This protein binds this small molecule.
Small molecule (SMILES): CC(=O)N[C@H]1[C@H](O[C@H]2[C@H](O)[C@@H](NC(C)=O)CO[C@@H]2CO)O[C@H](CO)[C@@H](O)[C@@H]1O

Binding-site contacts:
Ligand atom C6 contacts residue ALA703 of chain 1.C at 4.3 Å (hydrophobic).
Ligand atom C8 contacts residue ASN1071 of chain 1.C at 3.4 Å.
Ligand atom O5 contacts residue ASN1071 of chain 1.C at 2.3 Å (h-bond).
Ligand atom C7 contacts residue ALA703 of chain 1.C at 3.7 Å (hydrophobic).
Ligand atom C2 contacts residue ASN1071 of chain 1.C at 2.5 Å.
Ligand atom N2 contacts residue ASN1071 of chain 1.C at 2.3 Å (h-bond).
Ligand atom C3 contacts residue ALA703 of chain 1.C at 4.2 Å (hydrophobic).
Ligand atom C1 contacts residue ASN1071 of chain 1.C at 1.4 Å.
Ligand atom C1 contacts residue GLN892 of chain 1.A at 4.1 Å.
Ligand atom C7 contacts residue ASN1071 of chain 1.C at 3.0 Å.
Ligand atom N2 contacts residue ALA703 of chain 1.C at 4.1 Å.
Ligand atom C4 contacts residue ALA703 of chain 1.C at 4.0 Å (hydrophobic).
Ligand atom C8 contacts residue ALA703 of chain 1.C at 3.9 Å (hydrophobic).
Ligand atom O7 contacts residue ALA703 of chain 1.C at 3.9 Å.
Ligand atom C5 contacts residue ALA703 of chain 1.C at 3.6 Å (hydrophobic).
Ligand atom C4 contacts residue ASN1071 of chain 1.C at 4.2 Å.
Ligand atom O7 contacts residue SER701 of chain 1.C at 3.3 Å (h-bond).
Ligand atom C7 contacts residue SER701 of chain 1.C at 4.3 Å.
Ligand atom C3 contacts residue ASN1071 of chain 1.C at 3.9 Å.
Ligand atom O7 contacts residue ASN1071 of chain 1.C at 3.9 Å.
Ligand atom O4 contacts residue ALA703 of chain 1.C at 3.4 Å.
Ligand atom C5 contacts residue ASN1071 of chain 1.C at 3.6 Å.

Sequence of chain 1.A:
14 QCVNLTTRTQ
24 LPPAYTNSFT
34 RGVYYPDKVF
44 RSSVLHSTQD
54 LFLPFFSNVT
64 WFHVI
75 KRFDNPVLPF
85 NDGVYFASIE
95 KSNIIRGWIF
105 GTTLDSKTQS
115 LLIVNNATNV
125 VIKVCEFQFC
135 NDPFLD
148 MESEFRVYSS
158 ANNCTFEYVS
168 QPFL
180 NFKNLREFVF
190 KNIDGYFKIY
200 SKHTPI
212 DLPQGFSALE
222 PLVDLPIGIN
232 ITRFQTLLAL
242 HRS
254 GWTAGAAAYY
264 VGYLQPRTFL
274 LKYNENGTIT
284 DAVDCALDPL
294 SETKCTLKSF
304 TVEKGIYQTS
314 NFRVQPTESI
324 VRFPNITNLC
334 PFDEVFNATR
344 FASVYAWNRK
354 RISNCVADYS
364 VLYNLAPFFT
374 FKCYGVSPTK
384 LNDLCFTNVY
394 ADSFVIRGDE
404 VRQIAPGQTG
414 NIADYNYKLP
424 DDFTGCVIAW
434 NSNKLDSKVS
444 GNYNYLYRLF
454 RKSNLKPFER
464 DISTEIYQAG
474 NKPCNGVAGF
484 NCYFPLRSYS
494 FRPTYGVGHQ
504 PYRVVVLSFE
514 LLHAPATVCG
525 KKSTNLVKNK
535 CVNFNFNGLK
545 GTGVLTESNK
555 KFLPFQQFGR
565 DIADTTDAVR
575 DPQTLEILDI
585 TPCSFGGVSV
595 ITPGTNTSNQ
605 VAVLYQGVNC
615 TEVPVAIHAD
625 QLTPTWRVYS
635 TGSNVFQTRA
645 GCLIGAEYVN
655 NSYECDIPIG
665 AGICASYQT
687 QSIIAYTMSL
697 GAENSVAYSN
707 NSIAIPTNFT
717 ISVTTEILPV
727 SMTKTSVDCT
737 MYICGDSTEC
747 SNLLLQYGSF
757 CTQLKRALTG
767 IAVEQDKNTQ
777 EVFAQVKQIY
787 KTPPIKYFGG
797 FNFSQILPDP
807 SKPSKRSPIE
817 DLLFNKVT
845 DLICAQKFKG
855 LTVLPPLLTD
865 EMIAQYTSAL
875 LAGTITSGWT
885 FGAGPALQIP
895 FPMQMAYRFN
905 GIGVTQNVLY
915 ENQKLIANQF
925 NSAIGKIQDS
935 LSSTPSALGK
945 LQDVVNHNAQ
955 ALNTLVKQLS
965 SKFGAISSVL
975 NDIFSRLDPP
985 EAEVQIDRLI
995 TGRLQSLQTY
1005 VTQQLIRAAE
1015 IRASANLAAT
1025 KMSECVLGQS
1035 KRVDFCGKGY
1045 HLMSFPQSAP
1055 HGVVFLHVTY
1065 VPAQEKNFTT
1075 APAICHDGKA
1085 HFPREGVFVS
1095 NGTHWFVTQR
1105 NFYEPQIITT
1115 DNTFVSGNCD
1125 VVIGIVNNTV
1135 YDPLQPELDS

Sequence of chain 1.C:
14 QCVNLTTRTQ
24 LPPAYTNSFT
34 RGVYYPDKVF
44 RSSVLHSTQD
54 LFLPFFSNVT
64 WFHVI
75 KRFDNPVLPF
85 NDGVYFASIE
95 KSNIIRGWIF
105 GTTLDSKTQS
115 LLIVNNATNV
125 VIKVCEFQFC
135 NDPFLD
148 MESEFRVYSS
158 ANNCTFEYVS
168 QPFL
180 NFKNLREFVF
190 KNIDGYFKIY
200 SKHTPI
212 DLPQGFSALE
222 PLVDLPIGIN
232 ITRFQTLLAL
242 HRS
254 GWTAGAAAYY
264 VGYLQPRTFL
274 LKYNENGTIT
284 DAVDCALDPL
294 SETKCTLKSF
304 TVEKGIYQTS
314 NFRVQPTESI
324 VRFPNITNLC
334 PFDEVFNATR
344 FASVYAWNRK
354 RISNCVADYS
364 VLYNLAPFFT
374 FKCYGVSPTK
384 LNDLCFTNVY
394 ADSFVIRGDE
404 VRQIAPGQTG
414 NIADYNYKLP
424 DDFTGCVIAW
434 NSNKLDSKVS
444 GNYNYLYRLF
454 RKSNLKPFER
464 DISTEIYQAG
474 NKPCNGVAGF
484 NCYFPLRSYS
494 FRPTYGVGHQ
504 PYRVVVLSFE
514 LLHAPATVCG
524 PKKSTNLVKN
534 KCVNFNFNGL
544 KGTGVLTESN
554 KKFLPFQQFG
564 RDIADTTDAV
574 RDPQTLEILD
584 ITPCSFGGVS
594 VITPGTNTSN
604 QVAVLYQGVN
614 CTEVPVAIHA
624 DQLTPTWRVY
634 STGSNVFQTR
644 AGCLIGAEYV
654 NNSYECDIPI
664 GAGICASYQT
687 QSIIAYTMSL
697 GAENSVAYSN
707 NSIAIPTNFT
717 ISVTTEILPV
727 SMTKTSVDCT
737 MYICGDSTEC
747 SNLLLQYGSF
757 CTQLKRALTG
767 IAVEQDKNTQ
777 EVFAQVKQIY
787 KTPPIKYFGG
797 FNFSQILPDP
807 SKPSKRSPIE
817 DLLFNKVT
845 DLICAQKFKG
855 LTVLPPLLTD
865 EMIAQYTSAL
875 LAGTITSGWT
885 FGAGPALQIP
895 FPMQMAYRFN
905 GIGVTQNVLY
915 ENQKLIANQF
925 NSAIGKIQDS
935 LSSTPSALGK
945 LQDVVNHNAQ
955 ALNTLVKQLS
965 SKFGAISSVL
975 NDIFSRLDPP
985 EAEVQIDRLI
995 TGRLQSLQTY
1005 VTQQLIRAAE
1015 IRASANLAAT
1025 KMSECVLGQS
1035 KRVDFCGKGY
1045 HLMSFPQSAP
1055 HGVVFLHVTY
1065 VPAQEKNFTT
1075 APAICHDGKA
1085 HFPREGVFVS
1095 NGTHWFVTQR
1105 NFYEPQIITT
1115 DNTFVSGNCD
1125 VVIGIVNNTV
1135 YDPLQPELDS